Binding-site contacts:
Ligand atom O1B contacts residue HIS398 of chain 1.B at 2.8 Å (h-bond).
Ligand atom C1' contacts residue ARG331 of chain 1.B at 3.5 Å.
Ligand atom O3G contacts residue SER371 of chain 1.B at 3.6 Å.
Ligand atom O3B contacts residue HIS398 of chain 1.B at 3.6 Å.
Ligand atom PB contacts residue MN1 of chain 1.M at 3.3 Å.
Ligand atom O1A contacts residue ASP546 of chain 1.B at 2.9 Å (salt-bridge).
Ligand atom O1B contacts residue GLN372 of chain 1.B at 3.2 Å.
Ligand atom O1B contacts residue TYR426 of chain 1.B at 2.7 Å (h-bond).
Ligand atom O3A contacts residue LYS422 of chain 1.B at 3.6 Å.
Ligand atom C5 contacts residue DOC9 of chain 1.E at 3.5 Å.
Ligand atom C4 contacts residue DOC9 of chain 1.E at 3.6 Å.
Ligand atom O3G contacts residue ARG418 of chain 1.B at 2.9 Å (salt-bridge).
Ligand atom O1G contacts residue LYS422 of chain 1.B at 2.9 Å (salt-bridge).
Ligand atom O2B contacts residue ILE373 of chain 1.B at 3.1 Å (h-bond).
Ligand atom O2A contacts residue LYS422 of chain 1.B at 2.8 Å (salt-bridge).
Ligand atom O2G contacts residue MN1 of chain 1.M at 2.2 Å.
Ligand atom C5' contacts residue DOC9 of chain 1.E at 3.4 Å.
Ligand atom O4' contacts residue ARG331 of chain 1.B at 3.0 Å (salt-bridge).
Ligand atom O2G contacts residue TYR370 of chain 1.B at 3.1 Å (h-bond).
Ligand atom C2' contacts residue GLU374 of chain 1.B at 3.3 Å.
Ligand atom N4 contacts residue DOC9 of chain 1.E at 3.5 Å (h-bond).
Ligand atom O3B contacts residue LYS422 of chain 1.B at 3.3 Å (salt-bridge).
Ligand atom C3' contacts residue TYR426 of chain 1.B at 3.5 Å (hydrophobic).
Ligand atom O1A contacts residue ASP369 of chain 1.B at 3.6 Å.
Ligand atom O3B contacts residue MN1 of chain 1.M at 3.6 Å.
Ligand atom O2B contacts residue TYR370 of chain 1.B at 3.1 Å (h-bond).
Ligand atom C5' contacts residue ASP546 of chain 1.B at 3.4 Å.
Ligand atom O2B contacts residue MN1 of chain 1.M at 2.3 Å.
Ligand atom O4' contacts residue DOC9 of chain 1.E at 3.3 Å.
Ligand atom PG contacts residue MN1 of chain 1.M at 3.4 Å.
Ligand atom C2' contacts residue TYR426 of chain 1.B at 3.5 Å (hydrophobic).
Ligand atom O1G contacts residue ARG418 of chain 1.B at 2.8 Å (salt-bridge).
Ligand atom O2B contacts residue ASP546 of chain 1.B at 3.1 Å (salt-bridge).
Ligand atom O1A contacts residue MN1 of chain 1.M at 2.2 Å.
Ligand atom O2B contacts residue GLN372 of chain 1.B at 3.1 Å (h-bond).
Ligand atom O5' contacts residue DOC9 of chain 1.E at 3.1 Å.
Ligand atom PA contacts residue MN1 of chain 1.M at 3.5 Å.
Ligand atom O3G contacts residue GLN372 of chain 1.B at 3.0 Å (h-bond).
Ligand atom PB contacts residue GLN372 of chain 1.B at 3.6 Å.
Ligand atom O2G contacts residue ASP369 of chain 1.B at 3.0 Å (salt-bridge).

The small molecule below binds the protein below.
Small molecule (SMILES): Nc1ccn([C@H]2CC[C@@H](CO[P](=O)(O)O[P](=O)(O)OP(=O)(O)O)O2)c(=O)n1

Sequence of chain 1.B:
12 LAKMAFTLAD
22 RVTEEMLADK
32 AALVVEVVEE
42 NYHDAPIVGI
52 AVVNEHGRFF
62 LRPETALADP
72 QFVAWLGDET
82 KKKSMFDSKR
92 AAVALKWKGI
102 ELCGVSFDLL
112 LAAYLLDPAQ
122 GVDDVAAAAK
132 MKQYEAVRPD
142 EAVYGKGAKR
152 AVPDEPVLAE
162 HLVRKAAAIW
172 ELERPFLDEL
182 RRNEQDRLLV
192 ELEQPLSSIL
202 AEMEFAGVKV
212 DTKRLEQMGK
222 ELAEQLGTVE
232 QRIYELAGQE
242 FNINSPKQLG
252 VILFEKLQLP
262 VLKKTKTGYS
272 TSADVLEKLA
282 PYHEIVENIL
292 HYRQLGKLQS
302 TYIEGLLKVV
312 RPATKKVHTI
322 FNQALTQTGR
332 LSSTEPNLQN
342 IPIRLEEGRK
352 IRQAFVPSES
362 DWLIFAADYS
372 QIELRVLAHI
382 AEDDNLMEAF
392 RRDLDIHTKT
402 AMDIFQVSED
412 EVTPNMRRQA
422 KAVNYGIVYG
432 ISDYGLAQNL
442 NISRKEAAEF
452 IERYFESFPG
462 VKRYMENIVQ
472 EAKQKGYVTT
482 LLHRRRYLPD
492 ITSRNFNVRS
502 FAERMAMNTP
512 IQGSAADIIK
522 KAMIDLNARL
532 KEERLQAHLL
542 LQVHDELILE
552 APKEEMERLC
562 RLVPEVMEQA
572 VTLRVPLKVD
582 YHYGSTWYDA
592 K